Sequence of chain 1.A:
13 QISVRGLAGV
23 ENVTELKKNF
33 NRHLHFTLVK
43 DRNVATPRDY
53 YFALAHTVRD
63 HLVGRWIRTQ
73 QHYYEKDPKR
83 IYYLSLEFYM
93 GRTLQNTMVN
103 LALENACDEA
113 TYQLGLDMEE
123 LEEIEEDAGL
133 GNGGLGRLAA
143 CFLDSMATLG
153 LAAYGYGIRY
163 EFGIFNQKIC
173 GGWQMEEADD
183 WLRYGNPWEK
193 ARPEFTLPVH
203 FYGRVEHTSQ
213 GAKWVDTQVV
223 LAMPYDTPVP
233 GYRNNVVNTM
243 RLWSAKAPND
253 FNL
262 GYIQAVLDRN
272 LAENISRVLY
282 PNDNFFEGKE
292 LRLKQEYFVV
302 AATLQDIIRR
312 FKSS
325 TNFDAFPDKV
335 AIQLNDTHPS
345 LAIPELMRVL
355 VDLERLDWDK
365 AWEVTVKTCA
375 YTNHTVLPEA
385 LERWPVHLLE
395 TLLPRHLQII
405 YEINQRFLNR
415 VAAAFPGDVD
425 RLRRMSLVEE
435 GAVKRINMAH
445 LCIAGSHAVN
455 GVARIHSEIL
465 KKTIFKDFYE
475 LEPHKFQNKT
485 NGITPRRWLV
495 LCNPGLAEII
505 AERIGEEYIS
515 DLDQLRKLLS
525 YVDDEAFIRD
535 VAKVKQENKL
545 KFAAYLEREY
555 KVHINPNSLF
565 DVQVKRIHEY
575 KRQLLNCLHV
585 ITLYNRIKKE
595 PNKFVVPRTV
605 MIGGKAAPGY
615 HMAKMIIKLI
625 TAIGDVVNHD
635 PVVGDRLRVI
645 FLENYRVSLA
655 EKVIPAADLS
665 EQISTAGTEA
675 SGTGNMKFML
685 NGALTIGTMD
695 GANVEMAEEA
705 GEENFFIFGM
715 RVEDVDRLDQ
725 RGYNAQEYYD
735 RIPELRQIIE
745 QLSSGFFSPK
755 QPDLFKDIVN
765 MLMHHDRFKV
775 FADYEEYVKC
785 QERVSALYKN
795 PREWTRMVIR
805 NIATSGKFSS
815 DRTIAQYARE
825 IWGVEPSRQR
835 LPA

Binding-site contacts:
Ligand atom O5' contacts residue GLU191 of chain 1.A at 3.3 Å (salt-bridge).
Ligand atom O6' contacts residue GLU191 of chain 1.A at 2.5 Å (salt-bridge).
Ligand atom C15 contacts residue ARG61 of chain 1.A at 3.2 Å.
Ligand atom C7 contacts residue GLU191 of chain 1.A at 3.3 Å.
Ligand atom C9 contacts residue ARG61 of chain 1.A at 3.4 Å.
Ligand atom C13 contacts residue TRP68 of chain 1.A at 3.7 Å (hydrophobic).
Ligand atom C13 contacts residue PRO230 of chain 1.A at 3.5 Å (hydrophobic).
Ligand atom C4 contacts residue ARG61 of chain 1.A at 3.6 Å.
Ligand atom C2' contacts residue 9LE1 of chain 2.D at 3.3 Å.
Ligand atom C4' contacts residue 9LE1 of chain 2.D at 3.6 Å.
Ligand atom N5 contacts residue GLU191 of chain 1.A at 3.5 Å (salt-bridge).
Ligand atom C10 contacts residue PHE38 of chain 2.A at 3.3 Å (hydrophobic).
Ligand atom O6' contacts residue TYR227 of chain 1.A at 3.5 Å.
Ligand atom C12 contacts residue ARG61 of chain 1.A at 3.7 Å.
Ligand atom C6 contacts residue ARG61 of chain 1.A at 3.3 Å.
Ligand atom N2' contacts residue 9LE1 of chain 2.D at 2.7 Å (h-bond).
Ligand atom C7 contacts residue ARG61 of chain 1.A at 3.3 Å.
Ligand atom C11 contacts residue PHE38 of chain 2.A at 3.5 Å (hydrophobic).
Ligand atom C12 contacts residue PRO189 of chain 1.A at 3.5 Å (hydrophobic).
Ligand atom C6 contacts residue LYS192 of chain 1.A at 3.6 Å.
Ligand atom C5' contacts residue ASN188 of chain 1.A at 3.3 Å.
Ligand atom C12 contacts residue TRP190 of chain 1.A at 3.5 Å (hydrophobic).
Ligand atom C14 contacts residue TRP68 of chain 1.A at 3.5 Å (hydrophobic).
Ligand atom O4' contacts residue ASN188 of chain 1.A at 3.5 Å (h-bond).
Ligand atom C3' contacts residue 9LE1 of chain 2.D at 2.6 Å.
Ligand atom C4 contacts residue LYS192 of chain 1.A at 3.6 Å.
Ligand atom C10 contacts residue VAL41 of chain 2.A at 3.3 Å (hydrophobic).
Ligand atom C13 contacts residue TRP190 of chain 1.A at 3.5 Å (hydrophobic).
Ligand atom C11 contacts residue ARG61 of chain 1.A at 3.3 Å.
Ligand atom O5' contacts residue ASN188 of chain 1.A at 3.4 Å (h-bond).
Ligand atom C6' contacts residue GLU191 of chain 1.A at 3.2 Å.
Ligand atom O3' contacts residue 9LE1 of chain 2.D at 1.9 Å (h-bond).
Ligand atom C8 contacts residue ARG61 of chain 1.A at 3.4 Å.
Ligand atom C3 contacts residue LYS192 of chain 1.A at 3.6 Å.
Ligand atom C5' contacts residue GLU191 of chain 1.A at 3.6 Å.
Ligand atom C10 contacts residue ARG61 of chain 1.A at 3.3 Å.
Ligand atom C3 contacts residue THR39 of chain 2.A at 3.4 Å.
Ligand atom C14 contacts residue ARG61 of chain 1.A at 3.4 Å.
Ligand atom N5 contacts residue ARG61 of chain 1.A at 3.2 Å (salt-bridge).
Ligand atom C11 contacts residue THR39 of chain 2.A at 3.2 Å.

This protein binds this small molecule.
Small molecule (SMILES): N[C@@H]1[C@@H](O)[C@H](O)[C@@H](CO)O[C@H]1c1nc(-c2ccc3ccccc3c2)c[nH]1

Sequence of chain 2.A:
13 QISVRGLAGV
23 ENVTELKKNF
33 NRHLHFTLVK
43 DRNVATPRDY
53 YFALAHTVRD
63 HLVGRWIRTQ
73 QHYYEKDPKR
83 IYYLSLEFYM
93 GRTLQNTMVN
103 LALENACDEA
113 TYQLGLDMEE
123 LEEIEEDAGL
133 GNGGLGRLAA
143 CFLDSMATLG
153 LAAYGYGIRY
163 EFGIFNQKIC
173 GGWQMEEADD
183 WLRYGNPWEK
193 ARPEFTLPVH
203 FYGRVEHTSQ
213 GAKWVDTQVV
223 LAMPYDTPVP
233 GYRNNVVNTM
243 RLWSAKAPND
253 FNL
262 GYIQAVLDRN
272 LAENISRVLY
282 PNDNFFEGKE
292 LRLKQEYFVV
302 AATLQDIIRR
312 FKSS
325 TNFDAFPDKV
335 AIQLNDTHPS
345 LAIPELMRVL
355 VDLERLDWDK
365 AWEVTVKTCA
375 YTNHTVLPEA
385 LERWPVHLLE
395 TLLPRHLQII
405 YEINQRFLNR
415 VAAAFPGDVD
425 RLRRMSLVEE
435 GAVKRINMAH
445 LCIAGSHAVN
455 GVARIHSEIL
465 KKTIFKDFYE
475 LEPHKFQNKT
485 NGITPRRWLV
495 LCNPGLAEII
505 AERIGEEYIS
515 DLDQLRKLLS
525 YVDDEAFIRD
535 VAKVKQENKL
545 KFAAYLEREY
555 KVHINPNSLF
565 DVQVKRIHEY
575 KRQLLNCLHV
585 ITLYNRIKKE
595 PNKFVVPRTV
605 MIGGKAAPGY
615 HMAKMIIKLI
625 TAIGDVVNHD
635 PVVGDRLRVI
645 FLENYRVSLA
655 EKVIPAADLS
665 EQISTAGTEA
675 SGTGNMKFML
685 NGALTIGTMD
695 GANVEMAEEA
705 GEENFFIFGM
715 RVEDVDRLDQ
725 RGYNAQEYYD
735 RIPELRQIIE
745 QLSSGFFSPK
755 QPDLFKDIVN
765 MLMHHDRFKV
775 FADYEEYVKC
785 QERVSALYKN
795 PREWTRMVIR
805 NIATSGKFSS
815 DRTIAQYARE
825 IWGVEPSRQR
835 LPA